Sequence of chain 1.C:
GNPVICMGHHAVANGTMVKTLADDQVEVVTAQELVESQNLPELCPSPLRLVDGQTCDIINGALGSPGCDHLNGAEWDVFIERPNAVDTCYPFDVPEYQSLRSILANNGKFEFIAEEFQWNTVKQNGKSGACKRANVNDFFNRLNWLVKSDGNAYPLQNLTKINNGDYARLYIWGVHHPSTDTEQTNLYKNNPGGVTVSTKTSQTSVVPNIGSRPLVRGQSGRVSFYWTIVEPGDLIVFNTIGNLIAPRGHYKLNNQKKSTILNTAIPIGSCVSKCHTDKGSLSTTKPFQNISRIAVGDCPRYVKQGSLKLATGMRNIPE

Binding-site contacts:
Ligand atom C5 contacts residue ASN162 of chain 1.C at 3.6 Å.
Ligand atom C8 contacts residue LEU163 of chain 1.C at 4.3 Å (hydrophobic).
Ligand atom C7 contacts residue THR164 of chain 1.C at 3.6 Å.
Ligand atom C7 contacts residue ASN162 of chain 1.C at 3.4 Å.
Ligand atom O7 contacts residue LEU163 of chain 1.C at 4.2 Å.
Ligand atom C1 contacts residue SER216 of chain 1.A at 4.5 Å.
Ligand atom O5 contacts residue SER216 of chain 1.A at 3.5 Å (h-bond).
Ligand atom C8 contacts residue THR164 of chain 1.C at 3.7 Å.
Ligand atom O5 contacts residue ASN162 of chain 1.C at 2.4 Å (h-bond).
Ligand atom C4 contacts residue ASN162 of chain 1.C at 4.3 Å.
Ligand atom O6 contacts residue THR184 of chain 1.A at 3.9 Å.
Ligand atom O7 contacts residue THR164 of chain 1.C at 2.8 Å (h-bond).
Ligand atom C2 contacts residue ASN162 of chain 1.C at 2.6 Å.
Ligand atom C3 contacts residue ASN162 of chain 1.C at 3.9 Å.
Ligand atom C6 contacts residue SER216 of chain 1.A at 3.8 Å.
Ligand atom C1 contacts residue ASN162 of chain 1.C at 1.4 Å.
Ligand atom O6 contacts residue SER216 of chain 1.A at 3.4 Å (h-bond).
Ligand atom N2 contacts residue ASN162 of chain 1.C at 3.0 Å (h-bond).
Ligand atom C8 contacts residue ASN162 of chain 1.C at 3.3 Å.
Ligand atom C5 contacts residue SER216 of chain 1.A at 4.2 Å.
Ligand atom O7 contacts residue ASN162 of chain 1.C at 3.0 Å (h-bond).

Sequence of chain 1.A:
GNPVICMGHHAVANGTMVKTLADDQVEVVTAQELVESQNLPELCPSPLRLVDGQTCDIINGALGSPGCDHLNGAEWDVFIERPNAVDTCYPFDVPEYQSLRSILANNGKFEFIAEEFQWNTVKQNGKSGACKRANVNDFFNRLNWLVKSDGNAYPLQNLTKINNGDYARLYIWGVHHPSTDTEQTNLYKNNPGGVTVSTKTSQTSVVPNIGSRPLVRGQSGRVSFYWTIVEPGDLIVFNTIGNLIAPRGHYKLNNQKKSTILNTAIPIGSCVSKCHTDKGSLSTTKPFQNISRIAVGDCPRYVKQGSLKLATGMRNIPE

The protein below binds the small molecule below.
Small molecule (SMILES): CC(=O)N[C@@H]1[C@@H](O)[C@H](O)[C@@H](CO)O[C@H]1O